Sequence of chain 4.A:
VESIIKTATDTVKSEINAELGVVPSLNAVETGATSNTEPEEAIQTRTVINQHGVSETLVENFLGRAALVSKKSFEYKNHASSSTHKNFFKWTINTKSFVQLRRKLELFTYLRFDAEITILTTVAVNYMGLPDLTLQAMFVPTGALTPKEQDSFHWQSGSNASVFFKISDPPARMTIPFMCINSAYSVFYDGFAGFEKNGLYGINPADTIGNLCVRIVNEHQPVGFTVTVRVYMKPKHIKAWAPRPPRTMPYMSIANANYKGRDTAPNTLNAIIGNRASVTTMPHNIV

Binding-site contacts:
Ligand atom C2 contacts residue ASP91 of chain 4.C at 3.2 Å.
Ligand atom N5 contacts residue ASN275 of chain 4.A at 3.4 Å (h-bond).
Ligand atom C6 contacts residue ALA273 of chain 4.A at 3.8 Å (hydrophobic).
Ligand atom O4 contacts residue ARG95 of chain 4.C at 3.5 Å.
Ligand atom C4 contacts residue ASN275 of chain 4.A at 3.7 Å.
Ligand atom C1 contacts residue ARG104 of chain 4.C at 3.8 Å.
Ligand atom C6 contacts residue ASN283 of chain 4.A at 3.8 Å.
Ligand atom O4 contacts residue ASP232 of chain 4.C at 2.8 Å (salt-bridge).
Ligand atom O4 contacts residue PRO231 of chain 4.C at 3.9 Å.
Ligand atom O2 contacts residue ASP91 of chain 4.C at 2.5 Å (salt-bridge).
Ligand atom O6 contacts residue PRO274 of chain 4.A at 3.6 Å.
Ligand atom C3 contacts residue ARG104 of chain 4.C at 3.8 Å.
Ligand atom C5 contacts residue ASN275 of chain 4.A at 3.5 Å.
Ligand atom C10 contacts residue PRO231 of chain 4.C at 3.8 Å (hydrophobic).
Ligand atom O5 contacts residue ASN283 of chain 4.A at 3.7 Å.
Ligand atom O6 contacts residue GLY282 of chain 4.A at 3.5 Å.
Ligand atom C5 contacts residue GLY282 of chain 4.A at 3.8 Å.
Ligand atom C5 contacts residue ASN283 of chain 4.A at 3.8 Å.
Ligand atom C4 contacts residue PRO231 of chain 4.C at 3.6 Å (hydrophobic).
Ligand atom O2 contacts residue GLY282 of chain 4.A at 3.8 Å.
Ligand atom O6 contacts residue ASN283 of chain 4.A at 3.0 Å (h-bond).
Ligand atom C10 contacts residue ASN275 of chain 4.A at 3.3 Å.
Ligand atom C5 contacts residue PRO231 of chain 4.C at 3.7 Å (hydrophobic).
Ligand atom O7 contacts residue PRO274 of chain 4.A at 3.6 Å.
Ligand atom C11 contacts residue PRO231 of chain 4.C at 3.5 Å (hydrophobic).
Ligand atom C11 contacts residue ASP232 of chain 4.C at 3.6 Å.
Ligand atom C5 contacts residue PRO274 of chain 4.A at 3.9 Å (hydrophobic).
Ligand atom O10 contacts residue ASN275 of chain 4.A at 3.0 Å (h-bond).
Ligand atom O1B contacts residue ARG104 of chain 4.C at 3.0 Å (salt-bridge).
Ligand atom N5 contacts residue PRO231 of chain 4.C at 3.0 Å (h-bond).
Ligand atom O4 contacts residue ASN275 of chain 4.A at 3.0 Å (h-bond).
Ligand atom C1 contacts residue ASN283 of chain 4.A at 3.4 Å.
Ligand atom O10 contacts residue ARG270 of chain 4.A at 3.6 Å.
Ligand atom O6 contacts residue ALA273 of chain 4.A at 3.7 Å.
Ligand atom C6 contacts residue GLY282 of chain 4.A at 3.6 Å.
Ligand atom C11 contacts residue ILE233 of chain 4.C at 3.6 Å (hydrophobic).
Ligand atom C11 contacts residue GLY234 of chain 4.C at 3.8 Å.
Ligand atom O3 contacts residue ASP91 of chain 4.C at 3.5 Å.
Ligand atom O2 contacts residue PRO274 of chain 4.A at 3.4 Å.
Ligand atom C4 contacts residue ASP232 of chain 4.C at 3.4 Å.

This small molecule binds to this protein.
Small molecule (SMILES): CC(=O)N[C@@H]1[C@@H](O)[C@H](O[C@@H]2O[C@H](CO)[C@H](O)[C@H](O[C@]3(C(=O)O)C[C@H](O)[C@@H](NC(C)=O)[C@H]([C@H](O)[C@H](O)CO)O3)[C@H]2O)[C@@H](CO)O[C@H]1O

Sequence of chain 4.C:
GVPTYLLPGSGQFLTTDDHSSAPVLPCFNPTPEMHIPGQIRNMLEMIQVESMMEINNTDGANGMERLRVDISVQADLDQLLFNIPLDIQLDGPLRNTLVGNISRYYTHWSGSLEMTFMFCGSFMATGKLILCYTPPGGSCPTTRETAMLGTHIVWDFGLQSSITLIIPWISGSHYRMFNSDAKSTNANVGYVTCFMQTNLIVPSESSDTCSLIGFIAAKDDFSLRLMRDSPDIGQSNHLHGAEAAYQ